The small molecule below binds the protein below.
Small molecule (SMILES): OC[C@H]1O[C@@H](O[C@H]2[C@H](O)[C@@H](O)[C@H](O[C@H]3[C@H](O)[C@@H](O)[C@H](O)O[C@@H]3CO)O[C@@H]2CO)[C@H](O)[C@@H](O)[C@@H]1O

Binding-site contacts:
Ligand atom C6 contacts residue TRP85 of chain 1.B at 3.5 Å (hydrophobic).
Ligand atom O6 contacts residue TRP49 of chain 1.B at 3.9 Å.
Ligand atom C4 contacts residue TRP85 of chain 1.B at 4.2 Å (hydrophobic).
Ligand atom C2 contacts residue GLU81 of chain 1.B at 3.9 Å.
Ligand atom C1 contacts residue TRP85 of chain 1.B at 3.9 Å (hydrophobic).
Ligand atom C2 contacts residue LYS51 of chain 1.B at 3.9 Å.
Ligand atom C4 contacts residue TRP49 of chain 1.B at 4.0 Å (hydrophobic).
Ligand atom O3 contacts residue TRP85 of chain 1.B at 3.5 Å.
Ligand atom C2 contacts residue GLN83 of chain 1.B at 3.8 Å.
Ligand atom O4 contacts residue TRP49 of chain 1.B at 3.3 Å (h-bond).
Ligand atom C2 contacts residue TRP49 of chain 1.B at 3.9 Å (hydrophobic).
Ligand atom O2 contacts residue ALA9 of chain 1.B at 3.7 Å.
Ligand atom O3 contacts residue GLN83 of chain 1.B at 3.3 Å (h-bond).
Ligand atom C6 contacts residue TRP49 of chain 1.B at 3.9 Å (hydrophobic).
Ligand atom O3 contacts residue TRP49 of chain 1.B at 4.4 Å.
Ligand atom C3 contacts residue GLN83 of chain 1.B at 3.9 Å.
Ligand atom O3 contacts residue THR8 of chain 1.B at 4.4 Å.
Ligand atom O5 contacts residue TRP49 of chain 1.B at 4.3 Å.
Ligand atom O2 contacts residue GLU81 of chain 1.B at 3.0 Å (salt-bridge).
Ligand atom O4 contacts residue GLN83 of chain 1.B at 3.5 Å (h-bond).
Ligand atom C3 contacts residue GLU81 of chain 1.B at 3.3 Å.
Ligand atom O3 contacts residue GLU81 of chain 1.B at 2.6 Å (salt-bridge).
Ligand atom C6 contacts residue ALA9 of chain 1.B at 3.9 Å (hydrophobic).
Ligand atom C6 contacts residue LEU11 of chain 1.B at 4.3 Å (hydrophobic).
Ligand atom O5 contacts residue TRP85 of chain 1.B at 3.9 Å.
Ligand atom C5 contacts residue TRP49 of chain 1.B at 3.7 Å (hydrophobic).
Ligand atom C1 contacts residue GLN83 of chain 1.B at 3.9 Å.
Ligand atom O2 contacts residue TRP49 of chain 1.B at 3.1 Å (h-bond).
Ligand atom C3 contacts residue TRP49 of chain 1.B at 3.7 Å (hydrophobic).
Ligand atom O4 contacts residue TRP85 of chain 1.B at 3.9 Å.
Ligand atom C6 contacts residue GLN83 of chain 1.B at 4.2 Å.
Ligand atom C3 contacts residue LYS51 of chain 1.B at 4.2 Å.
Ligand atom O3 contacts residue LYS51 of chain 1.B at 3.3 Å (salt-bridge).
Ligand atom C1 contacts residue TRP49 of chain 1.B at 4.1 Å (hydrophobic).
Ligand atom O5 contacts residue GLN83 of chain 1.B at 3.4 Å (h-bond).
Ligand atom C5 contacts residue TRP85 of chain 1.B at 3.6 Å (hydrophobic).
Ligand atom C5 contacts residue GLN83 of chain 1.B at 4.0 Å.
Ligand atom O2 contacts residue LYS51 of chain 1.B at 3.2 Å.
Ligand atom O3 contacts residue LEU11 of chain 1.B at 3.9 Å.
Ligand atom C4 contacts residue GLN83 of chain 1.B at 3.6 Å.

Sequence of chain 1.B:
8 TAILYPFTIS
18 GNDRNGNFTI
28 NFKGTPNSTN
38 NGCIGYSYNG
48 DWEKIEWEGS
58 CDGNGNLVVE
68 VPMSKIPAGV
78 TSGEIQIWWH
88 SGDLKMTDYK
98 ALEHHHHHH